Sequence of chain 1.A:
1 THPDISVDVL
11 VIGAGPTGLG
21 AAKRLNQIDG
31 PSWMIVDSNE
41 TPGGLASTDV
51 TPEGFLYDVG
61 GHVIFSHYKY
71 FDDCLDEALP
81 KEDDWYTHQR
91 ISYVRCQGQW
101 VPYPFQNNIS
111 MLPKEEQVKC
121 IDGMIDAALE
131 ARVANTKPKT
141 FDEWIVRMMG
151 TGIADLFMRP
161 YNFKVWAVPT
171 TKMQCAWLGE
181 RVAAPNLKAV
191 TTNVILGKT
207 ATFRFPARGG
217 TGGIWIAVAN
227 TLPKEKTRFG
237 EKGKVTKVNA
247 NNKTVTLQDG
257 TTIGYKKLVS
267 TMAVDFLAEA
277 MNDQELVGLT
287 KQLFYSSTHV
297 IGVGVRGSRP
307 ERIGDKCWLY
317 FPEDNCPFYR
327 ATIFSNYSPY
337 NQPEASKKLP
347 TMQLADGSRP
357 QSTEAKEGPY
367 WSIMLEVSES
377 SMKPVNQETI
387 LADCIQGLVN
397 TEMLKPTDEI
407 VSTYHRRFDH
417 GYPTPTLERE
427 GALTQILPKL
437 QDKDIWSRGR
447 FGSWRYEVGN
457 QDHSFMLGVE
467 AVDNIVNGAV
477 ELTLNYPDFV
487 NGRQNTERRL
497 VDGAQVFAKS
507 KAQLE

Binding-site contacts:
Ligand atom O3' contacts residue FAD1 of chain 1.I at 3.6 Å (h-bond).
Ligand atom C1' contacts residue FAD1 of chain 1.I at 3.1 Å.
Ligand atom C4 contacts residue TYR103 of chain 1.A at 3.7 Å (hydrophobic).
Ligand atom C2 contacts residue PHE157 of chain 1.A at 3.8 Å (hydrophobic).
Ligand atom O2B contacts residue TYR418 of chain 1.A at 3.3 Å (h-bond).
Ligand atom C6' contacts residue ILE64 of chain 1.A at 3.4 Å (hydrophobic).
Ligand atom C3D contacts residue TYR161 of chain 1.A at 3.5 Å (hydrophobic).
Ligand atom C5D contacts residue TYR161 of chain 1.A at 3.7 Å (hydrophobic).
Ligand atom O4' contacts residue ILE64 of chain 1.A at 3.0 Å.
Ligand atom O3B contacts residue TYR452 of chain 1.A at 3.1 Å (h-bond).
Ligand atom O2D contacts residue MET158 of chain 1.A at 3.6 Å.
Ligand atom C5 contacts residue TYR316 of chain 1.A at 3.5 Å (hydrophobic).
Ligand atom O2' contacts residue FAD1 of chain 1.I at 3.2 Å.
Ligand atom PA contacts residue TYR316 of chain 1.A at 3.8 Å.
Ligand atom PB contacts residue TYR452 of chain 1.A at 3.0 Å.
Ligand atom C2' contacts residue FAD1 of chain 1.I at 2.9 Å.
Ligand atom O3D contacts residue ASN162 of chain 1.A at 2.2 Å (h-bond).
Ligand atom C6' contacts residue TRP314 of chain 1.A at 3.3 Å (hydrophobic).
Ligand atom O4 contacts residue TYR103 of chain 1.A at 3.0 Å.
Ligand atom O2 contacts residue MET158 of chain 1.A at 3.0 Å.
Ligand atom O5D contacts residue TYR161 of chain 1.A at 3.5 Å (h-bond).
Ligand atom O2D contacts residue ASN162 of chain 1.A at 3.2 Å (h-bond).
Ligand atom C2D contacts residue TYR161 of chain 1.A at 3.8 Å (hydrophobic).
Ligand atom O3' contacts residue ASN456 of chain 1.A at 2.6 Å (h-bond).
Ligand atom C2' contacts residue ASN456 of chain 1.A at 3.2 Å.
Ligand atom C6' contacts residue TYR316 of chain 1.A at 3.7 Å (hydrophobic).
Ligand atom O3A contacts residue TYR452 of chain 1.A at 2.9 Å (h-bond).
Ligand atom O1A contacts residue TYR316 of chain 1.A at 2.8 Å (h-bond).
Ligand atom O5' contacts residue FAD1 of chain 1.I at 3.2 Å (h-bond).
Ligand atom O2 contacts residue PHE157 of chain 1.A at 3.6 Å.
Ligand atom C3' contacts residue ASN456 of chain 1.A at 3.2 Å.
Ligand atom O6' contacts residue TYR316 of chain 1.A at 3.3 Å (h-bond).
Ligand atom O1B contacts residue ARG326 of chain 1.A at 2.8 Å (salt-bridge).
Ligand atom C1' contacts residue ARG326 of chain 1.A at 3.3 Å.
Ligand atom N3 contacts residue PHE157 of chain 1.A at 3.3 Å.
Ligand atom O2B contacts residue TYR452 of chain 1.A at 2.6 Å (h-bond).
Ligand atom O5' contacts residue ARG326 of chain 1.A at 2.8 Å (salt-bridge).
Ligand atom O2' contacts residue ASN456 of chain 1.A at 2.4 Å (h-bond).
Ligand atom C3D contacts residue ASN162 of chain 1.A at 3.2 Å.
Ligand atom O6' contacts residue ILE64 of chain 1.A at 3.7 Å.

A protein and the small-molecule ligand that binds it are described below.
Small molecule (SMILES): O=c1ccn([C@@H]2O[C@H](CO[P](=O)(O)O[P](=O)(O)O[C@H]3O[C@H](CO)[C@H](O)[C@H](O)[C@H]3O)[C@@H](O)[C@H]2O)c(=O)[nH]1